A protein and the small-molecule ligand that binds it are described below.
Small molecule (SMILES): CCC(=O)Nc1cccc(C(=O)c2sc(Nc3ccc(N4CCN(C)CC4)cc3)nc2N)c1

Binding-site contacts:
Ligand atom NBE contacts residue PHE116 of chain 1.C at 3.6 Å.
Ligand atom CAO contacts residue GLU117 of chain 1.C at 3.9 Å.
Ligand atom NBE contacts residue GLU117 of chain 1.C at 3.3 Å (salt-bridge).
Ligand atom CAA contacts residue ASP125 of chain 1.C at 3.9 Å.
Ligand atom CAJ contacts residue LEU172 of chain 1.C at 3.4 Å (hydrophobic).
Ligand atom CAK contacts residue LEU119 of chain 1.C at 3.6 Å (hydrophobic).
Ligand atom CAG contacts residue ASP125 of chain 1.C at 3.9 Å.
Ligand atom CAV contacts residue VAL51 of chain 1.C at 3.4 Å (hydrophobic).
Ligand atom OBB contacts residue GLU169 of chain 1.C at 2.8 Å (salt-bridge).
Ligand atom CAR contacts residue VAL184 of chain 1.C at 3.3 Å (hydrophobic).
Ligand atom CAC contacts residue ILE43 of chain 1.C at 3.6 Å (hydrophobic).
Ligand atom CBA contacts residue GLU169 of chain 1.C at 3.5 Å.
Ligand atom NAL contacts residue LEU172 of chain 1.C at 3.6 Å.
Ligand atom CAY contacts residue VAL184 of chain 1.C at 3.4 Å (hydrophobic).
Ligand atom CAV contacts residue PHE48 of chain 1.C at 3.9 Å (hydrophobic).
Ligand atom CAJ contacts residue SER120 of chain 1.C at 3.0 Å.
Ligand atom CAI contacts residue TYR121 of chain 1.C at 3.5 Å (hydrophobic).
Ligand atom CAU contacts residue VAL51 of chain 1.C at 3.8 Å (hydrophobic).
Ligand atom CAJ contacts residue LEU119 of chain 1.C at 3.4 Å (hydrophobic).
Ligand atom CAT contacts residue VAL184 of chain 1.C at 3.4 Å (hydrophobic).
Ligand atom NBE contacts residue LEU119 of chain 1.C at 3.9 Å.
Ligand atom SAQ contacts residue LEU172 of chain 1.C at 3.6 Å.
Ligand atom OAS contacts residue PHE116 of chain 1.C at 3.9 Å.
Ligand atom CAI contacts residue SER120 of chain 1.C at 3.1 Å.
Ligand atom NAN contacts residue GLU117 of chain 1.C at 3.7 Å.
Ligand atom CAM contacts residue LEU172 of chain 1.C at 3.4 Å (hydrophobic).
Ligand atom CBG contacts residue ILE43 of chain 1.C at 3.6 Å (hydrophobic).
Ligand atom CAJ contacts residue TYR121 of chain 1.C at 3.7 Å (hydrophobic).
Ligand atom CBD contacts residue ASN122 of chain 1.C at 3.7 Å.
Ligand atom NAZ contacts residue GLU169 of chain 1.C at 3.8 Å.
Ligand atom CAK contacts residue LEU172 of chain 1.C at 3.7 Å (hydrophobic).
Ligand atom CAF contacts residue ASP125 of chain 1.C at 3.5 Å.
Ligand atom NAN contacts residue LEU119 of chain 1.C at 3.7 Å.
Ligand atom NBE contacts residue VAL100 of chain 1.C at 3.3 Å.
Ligand atom CAD contacts residue ILE43 of chain 1.C at 3.6 Å (hydrophobic).
Ligand atom NAN contacts residue LEU172 of chain 1.C at 3.9 Å.
Ligand atom NAL contacts residue LEU119 of chain 1.C at 3.2 Å (h-bond).
Ligand atom NAN contacts residue ALA64 of chain 1.C at 3.9 Å.
Ligand atom OAS contacts residue VAL184 of chain 1.C at 3.2 Å.
Ligand atom CBF contacts residue ILE43 of chain 1.C at 3.4 Å (hydrophobic).

Sequence of chain 1.C:
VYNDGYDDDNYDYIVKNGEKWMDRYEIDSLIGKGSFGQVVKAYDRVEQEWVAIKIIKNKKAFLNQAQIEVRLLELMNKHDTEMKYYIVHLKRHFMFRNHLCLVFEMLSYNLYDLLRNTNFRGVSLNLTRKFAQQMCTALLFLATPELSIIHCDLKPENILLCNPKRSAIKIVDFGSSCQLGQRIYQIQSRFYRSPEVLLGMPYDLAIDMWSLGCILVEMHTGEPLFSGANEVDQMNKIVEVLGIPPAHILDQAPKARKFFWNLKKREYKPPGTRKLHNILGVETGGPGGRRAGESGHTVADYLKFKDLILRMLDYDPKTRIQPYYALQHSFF